Sequence of chain 1.A:
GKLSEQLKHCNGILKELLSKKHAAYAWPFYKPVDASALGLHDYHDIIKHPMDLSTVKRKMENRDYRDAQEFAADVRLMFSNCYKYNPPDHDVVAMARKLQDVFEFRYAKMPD

Binding-site contacts:
Ligand atom C32 contacts residue HIS93 of chain 1.A at 3.3 Å.
Ligand atom C23 contacts residue LEU43 of chain 1.A at 3.6 Å (hydrophobic).
Ligand atom C10 contacts residue PRO31 of chain 1.A at 4.0 Å (hydrophobic).
Ligand atom C30 contacts residue VAL95 of chain 1.A at 4.3 Å (hydrophobic).
Ligand atom C12 contacts residue VAL36 of chain 1.A at 3.8 Å (hydrophobic).
Ligand atom C12 contacts residue PRO31 of chain 1.A at 3.4 Å (hydrophobic).
Ligand atom C19 contacts residue VAL36 of chain 1.A at 3.9 Å (hydrophobic).
Ligand atom C19 contacts residue ASN89 of chain 1.A at 4.0 Å.
Ligand atom C30 contacts residue HIS93 of chain 1.A at 4.1 Å.
Ligand atom C19 contacts residue VAL95 of chain 1.A at 4.1 Å (hydrophobic).
Ligand atom C27 contacts residue LEU41 of chain 1.A at 4.1 Å (hydrophobic).
Ligand atom C28 contacts residue ASN89 of chain 1.A at 3.7 Å.
Ligand atom C23 contacts residue VAL36 of chain 1.A at 4.1 Å (hydrophobic).
Ligand atom N14 contacts residue VAL36 of chain 1.A at 3.7 Å.
Ligand atom C15 contacts residue VAL36 of chain 1.A at 4.3 Å (hydrophobic).
Ligand atom C27 contacts residue VAL95 of chain 1.A at 4.2 Å (hydrophobic).
Ligand atom C09 contacts residue VAL95 of chain 1.A at 4.0 Å (hydrophobic).
Ligand atom C10 contacts residue LEU41 of chain 1.A at 4.2 Å (hydrophobic).
Ligand atom C23 contacts residue TYR88 of chain 1.A at 3.8 Å (hydrophobic).
Ligand atom C32 contacts residue ASN89 of chain 1.A at 3.5 Å.
Ligand atom N14 contacts residue PRO31 of chain 1.A at 4.2 Å.
Ligand atom C23 contacts residue ASN89 of chain 1.A at 3.8 Å.
Ligand atom C15 contacts residue VAL95 of chain 1.A at 3.9 Å (hydrophobic).
Ligand atom O31 contacts residue HIS93 of chain 1.A at 3.1 Å (h-bond).
Ligand atom C09 contacts residue LEU41 of chain 1.A at 4.1 Å (hydrophobic).
Ligand atom C21 contacts residue ASN89 of chain 1.A at 4.4 Å.
Ligand atom C15 contacts residue PHE32 of chain 1.A at 3.4 Å (hydrophobic).
Ligand atom C01 contacts residue HIS93 of chain 1.A at 4.2 Å.
Ligand atom O20 contacts residue VAL95 of chain 1.A at 4.2 Å.
Ligand atom C07 contacts residue VAL95 of chain 1.A at 4.2 Å (hydrophobic).
Ligand atom C21 contacts residue VAL36 of chain 1.A at 4.0 Å (hydrophobic).
Ligand atom O20 contacts residue ASN89 of chain 1.A at 3.0 Å (h-bond).
Ligand atom N14 contacts residue VAL95 of chain 1.A at 3.9 Å.
Ligand atom C28 contacts residue VAL95 of chain 1.A at 4.2 Å (hydrophobic).
Ligand atom C15 contacts residue PRO31 of chain 1.A at 3.9 Å (hydrophobic).
Ligand atom O20 contacts residue CYS85 of chain 1.A at 3.8 Å.
Ligand atom C28 contacts residue LEU43 of chain 1.A at 4.1 Å (hydrophobic).
Ligand atom O05 contacts residue HIS93 of chain 1.A at 4.1 Å.
Ligand atom C23 contacts residue TYR46 of chain 1.A at 3.9 Å (hydrophobic).
Ligand atom C15 contacts residue CYS85 of chain 1.A at 4.3 Å (hydrophobic).

This protein binds this small molecule.
Small molecule (SMILES): COc1cc2c(cc1OC)[C@@H](C)C(=O)N(C)C=C2